This small molecule binds to this protein.
Small molecule (SMILES): CC(=O)N[C@H]1[C@H](O[C@H]2[C@H](O)[C@@H](NC(C)=O)CO[C@@H]2CO)O[C@H](CO)[C@@H](O[C@H]2O[C@H](CO)[C@@H](O)[C@H](O)[C@@H]2O)[C@@H]1O[C@@H]1O[C@H](CS(=O)(=O)O)[C@@H](O)[C@H](O)[C@H]1O

Sequence of chain 1.H:
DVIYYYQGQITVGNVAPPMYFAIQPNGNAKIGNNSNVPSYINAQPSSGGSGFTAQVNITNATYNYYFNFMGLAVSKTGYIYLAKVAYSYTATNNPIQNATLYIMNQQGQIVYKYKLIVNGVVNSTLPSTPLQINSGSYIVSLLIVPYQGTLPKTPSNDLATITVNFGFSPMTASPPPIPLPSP

Sequence of chain 1.I:
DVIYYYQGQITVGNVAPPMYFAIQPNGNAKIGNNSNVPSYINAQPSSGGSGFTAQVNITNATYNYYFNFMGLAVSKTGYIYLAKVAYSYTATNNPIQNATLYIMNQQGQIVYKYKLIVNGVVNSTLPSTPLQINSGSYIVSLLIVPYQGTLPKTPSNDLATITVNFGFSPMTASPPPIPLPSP

Binding-site contacts:
Ligand atom O4 contacts residue GLN78 of chain 1.H at 3.8 Å.
Ligand atom C1 contacts residue ASN80 of chain 1.H at 1.4 Å.
Ligand atom C1 contacts residue GLN78 of chain 1.H at 3.3 Å.
Ligand atom C7 contacts residue GLN78 of chain 1.H at 3.3 Å.
Ligand atom C5 contacts residue GLN78 of chain 1.H at 4.1 Å.
Ligand atom C3 contacts residue SER62 of chain 1.H at 3.9 Å.
Ligand atom C8 contacts residue PRO61 of chain 1.H at 4.0 Å (hydrophobic).
Ligand atom O3 contacts residue ASN80 of chain 1.H at 3.9 Å.
Ligand atom O6 contacts residue PRO178 of chain 1.H at 4.0 Å.
Ligand atom C8 contacts residue TYR63 of chain 1.H at 4.0 Å (hydrophobic).
Ligand atom C2 contacts residue GLN78 of chain 1.H at 3.5 Å.
Ligand atom O5 contacts residue ASN80 of chain 1.H at 2.3 Å (h-bond).
Ligand atom C4 contacts residue ASN80 of chain 1.H at 4.2 Å.
Ligand atom C2 contacts residue SER62 of chain 1.H at 3.5 Å.
Ligand atom C6 contacts residue SER179 of chain 1.H at 4.2 Å.
Ligand atom C8 contacts residue ASN65 of chain 1.H at 3.7 Å.
Ligand atom O3 contacts residue SER62 of chain 1.H at 3.0 Å (h-bond).
Ligand atom C2 contacts residue ASN80 of chain 1.H at 2.4 Å.
Ligand atom C7 contacts residue TYR63 of chain 1.H at 4.0 Å (hydrophobic).
Ligand atom C5 contacts residue ASN80 of chain 1.H at 3.6 Å.
Ligand atom C7 contacts residue ILE64 of chain 1.H at 4.1 Å (hydrophobic).
Ligand atom C8 contacts residue ASN180 of chain 1.H at 4.0 Å.
Ligand atom O6 contacts residue VAL38 of chain 1.I at 3.9 Å.
Ligand atom O7 contacts residue ILE64 of chain 1.H at 3.6 Å.
Ligand atom O7 contacts residue GLN78 of chain 1.H at 3.2 Å (h-bond).
Ligand atom O5 contacts residue GLN78 of chain 1.H at 4.2 Å.
Ligand atom C8 contacts residue ILE64 of chain 1.H at 3.7 Å (hydrophobic).
Ligand atom C7 contacts residue ASN80 of chain 1.H at 3.7 Å.
Ligand atom C3 contacts residue ASN80 of chain 1.H at 3.6 Å.
Ligand atom C7 contacts residue SER62 of chain 1.H at 4.2 Å.
Ligand atom N2 contacts residue ASN80 of chain 1.H at 3.3 Å (h-bond).
Ligand atom C8 contacts residue SER62 of chain 1.H at 4.1 Å.
Ligand atom N2 contacts residue GLN78 of chain 1.H at 2.7 Å (h-bond).
Ligand atom O7 contacts residue ASN80 of chain 1.H at 3.6 Å (h-bond).
Ligand atom O7 contacts residue ASN65 of chain 1.H at 3.9 Å.
Ligand atom O5 contacts residue VAL38 of chain 1.I at 3.6 Å.
Ligand atom C1 contacts residue VAL38 of chain 1.I at 4.2 Å (hydrophobic).
Ligand atom O7 contacts residue TYR63 of chain 1.H at 3.3 Å (h-bond).
Ligand atom C1 contacts residue SER62 of chain 1.H at 4.1 Å.
Ligand atom C8 contacts residue VAL60 of chain 1.H at 4.2 Å (hydrophobic).